Binding-site contacts:
Ligand atom C8 contacts residue PHE165 of chain 1.A at 4.2 Å (hydrophobic).
Ligand atom C19 contacts residue VAL154 of chain 1.A at 3.7 Å (hydrophobic).
Ligand atom O1 contacts residue PHE165 of chain 1.A at 4.0 Å.
Ligand atom C6 contacts residue PHE165 of chain 1.A at 2.7 Å (hydrophobic).
Ligand atom C14 contacts residue ASP151 of chain 1.A at 4.4 Å.
Ligand atom C6 contacts residue HIS162 of chain 1.A at 4.4 Å.
Ligand atom C27 contacts residue CYS146 of chain 1.A at 4.3 Å (hydrophobic).
Ligand atom C4 contacts residue PHE165 of chain 1.A at 3.7 Å (hydrophobic).
Ligand atom C20 contacts residue LEU150 of chain 1.A at 4.3 Å (hydrophobic).
Ligand atom C26 contacts residue VAL178 of chain 1.A at 3.9 Å (hydrophobic).
Ligand atom C18 contacts residue VAL154 of chain 1.A at 4.1 Å (hydrophobic).
Ligand atom C21 contacts residue LEU150 of chain 1.A at 4.1 Å (hydrophobic).
Ligand atom C26 contacts residue ILE181 of chain 1.A at 3.8 Å (hydrophobic).
Ligand atom C26 contacts residue ILE177 of chain 1.A at 3.7 Å (hydrophobic).
Ligand atom C4 contacts residue GLU161 of chain 1.A at 4.5 Å.
Ligand atom C27 contacts residue MET143 of chain 1.A at 4.0 Å (hydrophobic).
Ligand atom C5 contacts residue VAL154 of chain 1.A at 4.4 Å (hydrophobic).
Ligand atom C15 contacts residue ASP151 of chain 1.A at 3.2 Å.
Ligand atom C18 contacts residue LEU150 of chain 1.A at 4.4 Å (hydrophobic).
Ligand atom C5 contacts residue PHE165 of chain 1.A at 3.6 Å (hydrophobic).
Ligand atom C27 contacts residue ALA147 of chain 1.A at 4.0 Å (hydrophobic).
Ligand atom C16 contacts residue ASP151 of chain 1.A at 4.2 Å.
Ligand atom C3 contacts residue PHE165 of chain 1.A at 4.0 Å (hydrophobic).
Ligand atom O1 contacts residue GLU161 of chain 1.A at 4.4 Å.
Ligand atom C7 contacts residue ASP151 of chain 1.A at 4.1 Å.
Ligand atom C6 contacts residue VAL154 of chain 1.A at 4.4 Å (hydrophobic).
Ligand atom C7 contacts residue PHE165 of chain 1.A at 2.8 Å (hydrophobic).
Ligand atom C24 contacts residue ALA147 of chain 1.A at 4.3 Å (hydrophobic).

Sequence of chain 1.A:
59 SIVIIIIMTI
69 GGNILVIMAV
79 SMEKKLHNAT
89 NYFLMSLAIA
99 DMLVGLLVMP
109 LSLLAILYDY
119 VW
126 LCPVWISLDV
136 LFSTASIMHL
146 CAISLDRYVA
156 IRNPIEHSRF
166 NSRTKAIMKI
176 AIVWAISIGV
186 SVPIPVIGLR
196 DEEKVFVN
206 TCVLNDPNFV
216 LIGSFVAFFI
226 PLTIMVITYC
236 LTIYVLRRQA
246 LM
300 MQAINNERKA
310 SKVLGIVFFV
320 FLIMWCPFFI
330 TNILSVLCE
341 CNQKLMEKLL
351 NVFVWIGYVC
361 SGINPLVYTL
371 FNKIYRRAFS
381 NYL

A small-molecule ligand and the protein it binds are described below.
Small molecule (SMILES): CC(C)CCC[C@@H](C)[C@H]1CC[C@H]2[C@@H]3CC=C4C[C@@H](O)CC[C@]4(C)[C@H]3CC[C@]12C